This small molecule binds to this protein.
Small molecule (SMILES): CC(=O)N[C@@H]1[C@@H](O)[C@H](O)[C@@H](CO)O[C@H]1O

Sequence of chain 53.A:
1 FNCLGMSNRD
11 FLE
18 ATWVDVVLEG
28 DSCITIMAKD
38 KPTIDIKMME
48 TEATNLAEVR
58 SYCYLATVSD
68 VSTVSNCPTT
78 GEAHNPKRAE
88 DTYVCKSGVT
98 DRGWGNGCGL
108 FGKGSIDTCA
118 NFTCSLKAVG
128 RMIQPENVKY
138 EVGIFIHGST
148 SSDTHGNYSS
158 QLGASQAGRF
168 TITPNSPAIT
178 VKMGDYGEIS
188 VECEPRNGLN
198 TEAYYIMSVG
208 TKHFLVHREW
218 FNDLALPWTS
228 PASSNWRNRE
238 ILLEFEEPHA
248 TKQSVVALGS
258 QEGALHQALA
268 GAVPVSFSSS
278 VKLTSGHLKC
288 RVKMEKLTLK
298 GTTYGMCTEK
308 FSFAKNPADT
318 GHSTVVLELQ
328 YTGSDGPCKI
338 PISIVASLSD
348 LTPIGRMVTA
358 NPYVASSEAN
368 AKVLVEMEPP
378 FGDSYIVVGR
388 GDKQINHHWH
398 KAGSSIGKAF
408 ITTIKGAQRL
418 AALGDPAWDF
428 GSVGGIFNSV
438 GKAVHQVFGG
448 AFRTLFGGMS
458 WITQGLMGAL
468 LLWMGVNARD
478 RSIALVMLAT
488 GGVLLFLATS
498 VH

Binding-site contacts:
Ligand atom C8 contacts residue SER66 of chain 53.A at 3.6 Å.
Ligand atom C4 contacts residue ASN118 of chain 53.A at 4.2 Å.
Ligand atom C1 contacts residue ASN118 of chain 53.A at 1.4 Å.
Ligand atom O6 contacts residue THR89 of chain 53.A at 3.9 Å.
Ligand atom C6 contacts residue PHE119 of chain 53.A at 4.0 Å (hydrophobic).
Ligand atom C5 contacts residue THR120 of chain 53.A at 4.2 Å.
Ligand atom O6 contacts residue THR120 of chain 53.A at 3.6 Å (h-bond).
Ligand atom C7 contacts residue ASN118 of chain 53.A at 3.8 Å.
Ligand atom N2 contacts residue ASN118 of chain 53.A at 2.9 Å (h-bond).
Ligand atom C6 contacts residue THR120 of chain 53.A at 3.8 Å.
Ligand atom C1 contacts residue SER66 of chain 53.A at 4.5 Å.
Ligand atom C8 contacts residue ASP67 of chain 53.A at 3.7 Å.
Ligand atom C8 contacts residue ASN118 of chain 53.A at 3.7 Å.
Ligand atom C1 contacts residue THR89 of chain 53.A at 4.2 Å.
Ligand atom O6 contacts residue PHE119 of chain 53.A at 2.8 Å (h-bond).
Ligand atom C2 contacts residue ASN118 of chain 53.A at 2.5 Å.
Ligand atom C5 contacts residue ASN118 of chain 53.A at 3.6 Å.
Ligand atom N2 contacts residue TYR90 of chain 53.A at 4.4 Å.
Ligand atom O5 contacts residue THR120 of chain 53.A at 3.4 Å (h-bond).
Ligand atom C3 contacts residue ASN118 of chain 53.A at 3.8 Å.
Ligand atom O5 contacts residue ASN118 of chain 53.A at 2.4 Å (h-bond).
Ligand atom O6 contacts residue ASN118 of chain 53.A at 4.2 Å.
Ligand atom O5 contacts residue THR89 of chain 53.A at 4.5 Å.
Ligand atom O5 contacts residue PHE119 of chain 53.A at 3.9 Å.